Sequence of chain 1.A:
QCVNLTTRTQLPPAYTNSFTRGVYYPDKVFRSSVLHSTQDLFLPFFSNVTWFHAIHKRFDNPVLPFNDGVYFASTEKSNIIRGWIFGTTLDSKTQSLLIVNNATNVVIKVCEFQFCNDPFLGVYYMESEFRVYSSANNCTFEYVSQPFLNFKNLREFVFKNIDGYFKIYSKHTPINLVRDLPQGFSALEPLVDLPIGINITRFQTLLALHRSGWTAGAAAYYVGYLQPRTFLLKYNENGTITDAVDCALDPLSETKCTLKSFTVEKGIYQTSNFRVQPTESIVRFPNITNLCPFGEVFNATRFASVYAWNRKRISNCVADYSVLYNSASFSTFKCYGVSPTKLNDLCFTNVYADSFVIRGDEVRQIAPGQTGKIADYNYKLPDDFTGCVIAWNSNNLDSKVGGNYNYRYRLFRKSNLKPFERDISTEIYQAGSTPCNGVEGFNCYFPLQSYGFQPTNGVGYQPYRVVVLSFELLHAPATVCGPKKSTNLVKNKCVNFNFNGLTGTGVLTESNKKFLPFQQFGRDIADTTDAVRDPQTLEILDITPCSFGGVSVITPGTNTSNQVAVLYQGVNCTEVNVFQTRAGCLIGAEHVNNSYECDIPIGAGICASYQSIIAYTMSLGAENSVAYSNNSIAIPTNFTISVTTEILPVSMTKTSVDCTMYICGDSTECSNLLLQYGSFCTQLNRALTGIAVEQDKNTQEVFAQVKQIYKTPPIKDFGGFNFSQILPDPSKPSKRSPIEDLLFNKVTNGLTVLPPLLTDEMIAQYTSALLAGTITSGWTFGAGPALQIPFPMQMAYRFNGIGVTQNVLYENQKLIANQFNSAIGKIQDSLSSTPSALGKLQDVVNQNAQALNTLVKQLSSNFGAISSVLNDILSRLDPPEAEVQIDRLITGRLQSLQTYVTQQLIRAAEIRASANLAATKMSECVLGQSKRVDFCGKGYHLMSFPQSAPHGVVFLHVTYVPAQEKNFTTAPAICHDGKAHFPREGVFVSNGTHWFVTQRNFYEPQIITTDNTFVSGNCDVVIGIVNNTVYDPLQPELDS

Binding-site contacts:
Ligand atom O5 contacts residue ASN1074 of chain 1.C at 2.3 Å (h-bond).
Ligand atom C4 contacts residue ALA706 of chain 1.C at 4.2 Å (hydrophobic).
Ligand atom C1 contacts residue GLN895 of chain 1.A at 4.4 Å.
Ligand atom C5 contacts residue ALA706 of chain 1.C at 3.7 Å (hydrophobic).
Ligand atom C8 contacts residue GLU1072 of chain 1.C at 3.5 Å.
Ligand atom C6 contacts residue ALA706 of chain 1.C at 4.4 Å (hydrophobic).
Ligand atom O7 contacts residue SER704 of chain 1.C at 4.4 Å.
Ligand atom C3 contacts residue ASN1074 of chain 1.C at 3.8 Å.
Ligand atom C1 contacts residue ASN1074 of chain 1.C at 1.4 Å.
Ligand atom O7 contacts residue ALA706 of chain 1.C at 3.7 Å.
Ligand atom C4 contacts residue ASN1074 of chain 1.C at 4.2 Å.
Ligand atom C8 contacts residue LYS1073 of chain 1.C at 4.4 Å.
Ligand atom C5 contacts residue ASN1074 of chain 1.C at 3.6 Å.
Ligand atom O7 contacts residue ASN1074 of chain 1.C at 4.0 Å.
Ligand atom C8 contacts residue ASN1074 of chain 1.C at 4.2 Å.
Ligand atom C2 contacts residue ASN1074 of chain 1.C at 2.5 Å.
Ligand atom C7 contacts residue ALA706 of chain 1.C at 4.2 Å (hydrophobic).
Ligand atom O4 contacts residue ALA706 of chain 1.C at 3.8 Å.
Ligand atom N2 contacts residue ASN1074 of chain 1.C at 3.0 Å (h-bond).
Ligand atom C7 contacts residue ASN1074 of chain 1.C at 3.7 Å.
Ligand atom C3 contacts residue ALA706 of chain 1.C at 4.3 Å (hydrophobic).

Sequence of chain 1.C:
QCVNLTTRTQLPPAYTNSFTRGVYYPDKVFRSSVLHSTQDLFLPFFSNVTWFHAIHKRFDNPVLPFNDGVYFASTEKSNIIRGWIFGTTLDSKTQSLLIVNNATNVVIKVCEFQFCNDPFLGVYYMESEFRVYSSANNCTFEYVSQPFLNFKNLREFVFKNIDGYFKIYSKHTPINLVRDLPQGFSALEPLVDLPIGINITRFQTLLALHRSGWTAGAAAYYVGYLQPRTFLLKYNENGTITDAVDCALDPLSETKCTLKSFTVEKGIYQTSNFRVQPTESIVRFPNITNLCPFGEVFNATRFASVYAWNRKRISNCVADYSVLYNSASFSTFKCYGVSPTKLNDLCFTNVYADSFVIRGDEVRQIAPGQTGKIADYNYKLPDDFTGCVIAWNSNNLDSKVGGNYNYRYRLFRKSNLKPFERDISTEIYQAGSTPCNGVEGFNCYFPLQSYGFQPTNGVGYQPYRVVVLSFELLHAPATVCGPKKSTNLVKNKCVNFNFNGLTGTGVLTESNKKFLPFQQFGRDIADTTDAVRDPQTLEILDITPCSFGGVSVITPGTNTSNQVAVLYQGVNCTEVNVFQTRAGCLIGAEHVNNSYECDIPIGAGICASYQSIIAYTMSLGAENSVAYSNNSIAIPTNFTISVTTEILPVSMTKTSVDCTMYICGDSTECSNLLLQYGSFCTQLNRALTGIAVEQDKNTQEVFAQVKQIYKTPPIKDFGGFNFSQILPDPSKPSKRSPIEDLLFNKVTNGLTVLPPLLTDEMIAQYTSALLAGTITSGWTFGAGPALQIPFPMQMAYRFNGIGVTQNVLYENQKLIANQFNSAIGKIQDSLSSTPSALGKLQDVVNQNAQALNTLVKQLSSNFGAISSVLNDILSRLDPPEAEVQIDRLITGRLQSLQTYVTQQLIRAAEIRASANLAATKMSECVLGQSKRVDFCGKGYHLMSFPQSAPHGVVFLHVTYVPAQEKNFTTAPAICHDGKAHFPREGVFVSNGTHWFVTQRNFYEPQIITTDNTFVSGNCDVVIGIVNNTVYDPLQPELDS

This protein binds this small molecule.
Small molecule (SMILES): CC(=O)N[C@H]1[C@H](O[C@H]2[C@H](O)[C@@H](NC(C)=O)CO[C@@H]2CO)O[C@H](CO)[C@@H](O)[C@@H]1O